Binding-site contacts:
Ligand atom N contacts residue TYR171 of chain 1.D at 2.6 Å (h-bond).
Ligand atom O contacts residue LYS66 of chain 1.D at 2.9 Å (salt-bridge).
Ligand atom CG contacts residue TYR159 of chain 1.D at 3.4 Å (hydrophobic).
Ligand atom CA contacts residue TYR7 of chain 1.D at 3.0 Å (hydrophobic).
Ligand atom N contacts residue TYR7 of chain 1.D at 3.0 Å (h-bond).
Ligand atom CZ contacts residue GLN155 of chain 1.D at 3.2 Å.
Ligand atom O contacts residue THR73 of chain 1.D at 3.3 Å (h-bond).
Ligand atom O contacts residue LYS66 of chain 1.D at 3.4 Å.
Ligand atom CG contacts residue TYR7 of chain 1.D at 3.6 Å (hydrophobic).
Ligand atom CB contacts residue TYR99 of chain 1.D at 3.4 Å (hydrophobic).
Ligand atom O contacts residue TRP147 of chain 1.D at 2.8 Å (h-bond).
Ligand atom N contacts residue GLU63 of chain 1.D at 3.0 Å (salt-bridge).
Ligand atom CE2 contacts residue GLN155 of chain 1.D at 3.4 Å.
Ligand atom OD2 contacts residue TYR159 of chain 1.D at 3.5 Å.
Ligand atom CG2 contacts residue TYR171 of chain 1.D at 3.5 Å (hydrophobic).
Ligand atom O contacts residue HIS70 of chain 1.D at 3.3 Å.
Ligand atom C contacts residue TYR7 of chain 1.D at 3.1 Å (hydrophobic).
Ligand atom N contacts residue TYR7 of chain 1.D at 3.4 Å (h-bond).
Ligand atom CA contacts residue ASP77 of chain 1.D at 3.4 Å.
Ligand atom C contacts residue TYR84 of chain 1.D at 3.5 Å (hydrophobic).
Ligand atom CB contacts residue THR143 of chain 1.D at 3.6 Å.
Ligand atom O contacts residue THR143 of chain 1.D at 2.7 Å (h-bond).
Ligand atom CE contacts residue LYS66 of chain 1.D at 3.5 Å.
Ligand atom CE contacts residue HIS70 of chain 1.D at 3.0 Å.
Ligand atom O contacts residue TYR7 of chain 1.D at 3.4 Å.
Ligand atom CB contacts residue GLU63 of chain 1.D at 3.5 Å.
Ligand atom O contacts residue TYR159 of chain 1.D at 2.7 Å (h-bond).
Ligand atom CG2 contacts residue ASP77 of chain 1.D at 3.5 Å.
Ligand atom N contacts residue ASP77 of chain 1.D at 2.9 Å (salt-bridge).
Ligand atom CB contacts residue TYR99 of chain 1.D at 3.5 Å (hydrophobic).
Ligand atom OXT contacts residue TYR84 of chain 1.D at 3.5 Å (h-bond).
Ligand atom CA contacts residue GLU63 of chain 1.D at 3.3 Å.
Ligand atom O contacts residue TYR84 of chain 1.D at 2.7 Å (h-bond).
Ligand atom N contacts residue TYR99 of chain 1.D at 2.9 Å (h-bond).
Ligand atom CG contacts residue TYR99 of chain 1.D at 3.5 Å (hydrophobic).
Ligand atom C contacts residue TRP147 of chain 1.D at 3.6 Å (hydrophobic).
Ligand atom OG contacts residue THR73 of chain 1.D at 3.5 Å.
Ligand atom OD1 contacts residue LEU156 of chain 1.D at 3.5 Å.
Ligand atom CG2 contacts residue TYR59 of chain 1.D at 3.4 Å (hydrophobic).
Ligand atom CB contacts residue ARG97 of chain 1.D at 3.6 Å.

This protein binds this small molecule.
Small molecule (SMILES): CC[C@H](C)[C@H](N)C(=O)N[C@@H](CCSC)C(=O)N[C@@H](CC(=O)O)C(=O)N[C@@H](CCC(N)=O)C(=O)N[C@H](C(=O)N1CCC[C@H]1C(=O)N[C@@H](Cc1ccccc1)C(=O)N[C@@H](CO)C(=O)N[C@H](C(=O)O)C(C)C)C(C)C

Sequence of chain 1.D:
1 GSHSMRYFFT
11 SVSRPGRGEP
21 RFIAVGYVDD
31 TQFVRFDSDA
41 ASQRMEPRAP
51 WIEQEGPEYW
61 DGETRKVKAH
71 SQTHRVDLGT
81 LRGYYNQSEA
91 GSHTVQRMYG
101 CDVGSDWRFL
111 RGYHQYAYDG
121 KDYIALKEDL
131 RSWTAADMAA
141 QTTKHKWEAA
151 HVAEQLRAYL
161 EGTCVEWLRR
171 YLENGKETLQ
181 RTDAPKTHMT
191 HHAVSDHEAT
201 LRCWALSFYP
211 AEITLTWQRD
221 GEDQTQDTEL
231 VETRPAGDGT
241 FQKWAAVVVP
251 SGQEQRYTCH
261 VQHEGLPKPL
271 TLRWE